Binding-site contacts:
Ligand atom C18 contacts residue PHE149 of chain 1.D at 3.7 Å (hydrophobic).
Ligand atom C3 contacts residue NAD1 of chain 1.L at 3.2 Å.
Ligand atom C8 contacts residue ALA198 of chain 1.D at 3.8 Å (hydrophobic).
Ligand atom C4 contacts residue NAD1 of chain 1.L at 3.5 Å.
Ligand atom C12 contacts residue MET161 of chain 1.D at 3.6 Å (hydrophobic).
Ligand atom C11 contacts residue MET161 of chain 1.D at 3.6 Å (hydrophobic).
Ligand atom C11 contacts residue ILE202 of chain 1.D at 3.6 Å (hydrophobic).
Ligand atom C13 contacts residue ALA198 of chain 1.D at 3.6 Å (hydrophobic).
Ligand atom C19 contacts residue PHE149 of chain 1.D at 3.8 Å (hydrophobic).
Ligand atom C6 contacts residue TYR158 of chain 1.D at 3.5 Å (hydrophobic).
Ligand atom C14 contacts residue NAD1 of chain 1.L at 3.7 Å.
Ligand atom C3 contacts residue MET199 of chain 1.D at 3.9 Å (hydrophobic).
Ligand atom O17 contacts residue NAD1 of chain 1.L at 2.7 Å (h-bond).
Ligand atom C11 contacts residue MET98 of chain 1.D at 3.7 Å (hydrophobic).
Ligand atom C12 contacts residue GLY96 of chain 1.D at 3.5 Å.
Ligand atom O17 contacts residue TYR158 of chain 1.D at 2.6 Å (h-bond).
Ligand atom C21 contacts residue ALA157 of chain 1.D at 3.7 Å (hydrophobic).
Ligand atom C18 contacts residue LEU218 of chain 1.D at 3.7 Å (hydrophobic).
Ligand atom C17 contacts residue PHE149 of chain 1.D at 3.9 Å (hydrophobic).
Ligand atom C6 contacts residue NAD1 of chain 1.L at 3.4 Å.
Ligand atom C10 contacts residue MET103 of chain 1.D at 3.9 Å (hydrophobic).
Ligand atom C12 contacts residue PHE97 of chain 1.D at 3.5 Å (hydrophobic).
Ligand atom C14 contacts residue ALA198 of chain 1.D at 3.4 Å (hydrophobic).
Ligand atom C10 contacts residue MET161 of chain 1.D at 3.6 Å (hydrophobic).
Ligand atom C14 contacts residue GLY96 of chain 1.D at 3.5 Å.
Ligand atom C1 contacts residue TYR158 of chain 1.D at 3.5 Å (hydrophobic).
Ligand atom C12 contacts residue ILE202 of chain 1.D at 3.5 Å (hydrophobic).
Ligand atom C13 contacts residue MET161 of chain 1.D at 3.8 Å (hydrophobic).
Ligand atom C5 contacts residue NAD1 of chain 1.L at 3.5 Å.
Ligand atom C21 contacts residue VAL203 of chain 1.D at 3.8 Å (hydrophobic).
Ligand atom C1 contacts residue NAD1 of chain 1.L at 3.5 Å.
Ligand atom C10 contacts residue ILE202 of chain 1.D at 3.8 Å (hydrophobic).
Ligand atom C16 contacts residue NAD1 of chain 1.L at 3.3 Å.
Ligand atom C8 contacts residue NAD1 of chain 1.L at 3.8 Å.
Ligand atom O7 contacts residue ALA198 of chain 1.D at 3.7 Å.
Ligand atom C4 contacts residue MET199 of chain 1.D at 3.8 Å (hydrophobic).
Ligand atom C2 contacts residue NAD1 of chain 1.L at 3.1 Å.
Ligand atom O17 contacts residue LYS165 of chain 1.D at 3.9 Å.
Ligand atom C16 contacts residue MET199 of chain 1.D at 3.7 Å (hydrophobic).
Ligand atom O7 contacts residue NAD1 of chain 1.L at 3.5 Å.

Sequence of chain 1.D:
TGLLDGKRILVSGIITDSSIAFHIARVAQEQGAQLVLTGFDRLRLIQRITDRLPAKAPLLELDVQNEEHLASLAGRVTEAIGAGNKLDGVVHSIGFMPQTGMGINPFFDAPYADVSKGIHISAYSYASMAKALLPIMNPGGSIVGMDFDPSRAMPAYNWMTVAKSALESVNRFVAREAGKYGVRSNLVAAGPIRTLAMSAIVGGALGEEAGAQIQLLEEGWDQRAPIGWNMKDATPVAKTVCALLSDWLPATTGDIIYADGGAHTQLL

The small molecule below binds the protein below.
Small molecule (SMILES): CCCCCCc1ccc(Oc2ccccc2C)c(O)c1